The protein below binds the small molecule below.
Small molecule (SMILES): COC(=O)[C@H](C)[C@@H]1N=C(c2ccc(Cl)cc2)c2cc(OC)ccc2-n2c(C)nnc21

Sequence of chain 1.A:
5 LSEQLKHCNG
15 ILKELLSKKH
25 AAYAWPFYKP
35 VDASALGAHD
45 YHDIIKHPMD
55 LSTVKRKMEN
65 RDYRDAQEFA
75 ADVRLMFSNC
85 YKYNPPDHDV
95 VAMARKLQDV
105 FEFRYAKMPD

Binding-site contacts:
Ligand atom CBB contacts residue VAL94 of chain 1.A at 3.6 Å (hydrophobic).
Ligand atom NAO contacts residue ASN88 of chain 1.A at 3.5 Å (h-bond).
Ligand atom CBA contacts residue TRP29 of chain 1.A at 3.8 Å (hydrophobic).
Ligand atom CAR contacts residue VAL35 of chain 1.A at 4.2 Å (hydrophobic).
Ligand atom CAB contacts residue TRP29 of chain 1.A at 4.0 Å (hydrophobic).
Ligand atom CAQ contacts residue VAL94 of chain 1.A at 3.9 Å (hydrophobic).
Ligand atom CAW contacts residue TYR87 of chain 1.A at 4.1 Å (hydrophobic).
Ligand atom CAF contacts residue VAL35 of chain 1.A at 4.1 Å (hydrophobic).
Ligand atom CBD contacts residue TYR87 of chain 1.A at 3.3 Å (hydrophobic).
Ligand atom NAK contacts residue VAL94 of chain 1.A at 4.1 Å.
Ligand atom CAR contacts residue PRO30 of chain 1.A at 3.6 Å (hydrophobic).
Ligand atom CL1 contacts residue ASP93 of chain 1.A at 4.0 Å.
Ligand atom CBA contacts residue PRO30 of chain 1.A at 4.2 Å (hydrophobic).
Ligand atom OAV contacts residue LEU40 of chain 1.A at 4.1 Å.
Ligand atom CAR contacts residue PHE31 of chain 1.A at 3.6 Å (hydrophobic).
Ligand atom OAU contacts residue ALA42 of chain 1.A at 4.1 Å.
Ligand atom CAW contacts residue ALA42 of chain 1.A at 3.8 Å (hydrophobic).
Ligand atom CAJ contacts residue ASN88 of chain 1.A at 4.1 Å.
Ligand atom NAO contacts residue CYS84 of chain 1.A at 4.2 Å.
Ligand atom NAN contacts residue ASN88 of chain 1.A at 3.1 Å (h-bond).
Ligand atom CBB contacts residue PRO30 of chain 1.A at 4.0 Å (hydrophobic).
Ligand atom CAT contacts residue TYR87 of chain 1.A at 4.0 Å (hydrophobic).
Ligand atom CBD contacts residue TYR45 of chain 1.A at 3.8 Å (hydrophobic).
Ligand atom CAI contacts residue LEU40 of chain 1.A at 4.1 Å (hydrophobic).
Ligand atom CAS contacts residue ASN88 of chain 1.A at 3.6 Å.
Ligand atom CBA contacts residue MET97 of chain 1.A at 4.2 Å (hydrophobic).
Ligand atom CAP contacts residue VAL35 of chain 1.A at 4.1 Å (hydrophobic).
Ligand atom CAF contacts residue PRO30 of chain 1.A at 3.4 Å (hydrophobic).
Ligand atom CAM contacts residue TRP29 of chain 1.A at 4.0 Å (hydrophobic).
Ligand atom OAU contacts residue TYR87 of chain 1.A at 3.4 Å.
Ligand atom CAX contacts residue VAL94 of chain 1.A at 4.2 Å (hydrophobic).
Ligand atom CBA contacts residue VAL94 of chain 1.A at 4.1 Å (hydrophobic).
Ligand atom CAS contacts residue TYR87 of chain 1.A at 3.7 Å (hydrophobic).
Ligand atom CAW contacts residue LEU40 of chain 1.A at 4.1 Å (hydrophobic).
Ligand atom CBB contacts residue TRP29 of chain 1.A at 4.0 Å (hydrophobic).
Ligand atom CAP contacts residue VAL94 of chain 1.A at 4.0 Å (hydrophobic).
Ligand atom OAL contacts residue TRP29 of chain 1.A at 3.4 Å.
Ligand atom CAA contacts residue PRO30 of chain 1.A at 3.5 Å (hydrophobic).
Ligand atom CBD contacts residue ALA42 of chain 1.A at 4.1 Å (hydrophobic).
Ligand atom CAG contacts residue VAL94 of chain 1.A at 4.0 Å (hydrophobic).